Sequence of chain 24.A:
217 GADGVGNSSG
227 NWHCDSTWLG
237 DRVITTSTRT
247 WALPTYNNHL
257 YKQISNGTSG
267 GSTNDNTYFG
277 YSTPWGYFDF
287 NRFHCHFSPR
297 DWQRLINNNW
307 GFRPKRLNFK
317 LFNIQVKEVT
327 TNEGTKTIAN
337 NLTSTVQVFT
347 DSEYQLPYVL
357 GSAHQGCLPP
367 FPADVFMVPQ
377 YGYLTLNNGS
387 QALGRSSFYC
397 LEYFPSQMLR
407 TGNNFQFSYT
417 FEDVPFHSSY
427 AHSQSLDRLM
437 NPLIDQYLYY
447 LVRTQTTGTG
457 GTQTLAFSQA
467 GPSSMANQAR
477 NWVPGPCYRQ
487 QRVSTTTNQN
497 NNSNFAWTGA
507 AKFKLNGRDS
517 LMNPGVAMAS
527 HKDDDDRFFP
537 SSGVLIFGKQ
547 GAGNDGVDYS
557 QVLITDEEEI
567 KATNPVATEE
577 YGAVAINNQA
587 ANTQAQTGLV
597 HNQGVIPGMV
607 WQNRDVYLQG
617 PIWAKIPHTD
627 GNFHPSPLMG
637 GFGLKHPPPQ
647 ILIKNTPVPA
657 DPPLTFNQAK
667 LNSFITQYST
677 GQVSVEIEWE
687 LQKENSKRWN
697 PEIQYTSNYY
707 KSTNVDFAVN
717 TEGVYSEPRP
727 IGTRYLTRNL

Binding-site contacts:
Ligand atom C5 contacts residue SER632 of chain 54.A at 4.1 Å.
Ligand atom N1 contacts residue GLY639 of chain 54.A at 3.1 Å (h-bond).
Ligand atom O2P contacts residue ASP626 of chain 24.A at 4.2 Å.
Ligand atom C5 contacts residue PRO421 of chain 54.A at 4.1 Å (hydrophobic).
Ligand atom N3 contacts residue GLY639 of chain 54.A at 4.3 Å.
Ligand atom N7 contacts residue ASN609 of chain 54.A at 3.8 Å.
Ligand atom C4 contacts residue PRO421 of chain 54.A at 4.3 Å (hydrophobic).
Ligand atom C2' contacts residue HIS630 of chain 54.A at 3.2 Å.
Ligand atom N1 contacts residue PRO421 of chain 54.A at 4.3 Å.
Ligand atom C6 contacts residue PRO631 of chain 54.A at 3.9 Å (hydrophobic).
Ligand atom N1 contacts residue PHE638 of chain 54.A at 4.3 Å.
Ligand atom C5 contacts residue PRO631 of chain 54.A at 4.2 Å (hydrophobic).
Ligand atom O1P contacts residue LYS641 of chain 24.A at 4.0 Å.
Ligand atom N6 contacts residue SER632 of chain 54.A at 3.3 Å (h-bond).
Ligand atom N6 contacts residue GLY637 of chain 54.A at 3.7 Å.
Ligand atom N7 contacts residue PRO421 of chain 54.A at 4.2 Å.
Ligand atom N1 contacts residue VAL420 of chain 54.A at 3.7 Å.
Ligand atom C2 contacts residue VAL420 of chain 54.A at 4.3 Å (hydrophobic).
Ligand atom C6 contacts residue GLY639 of chain 54.A at 3.8 Å.
Ligand atom N6 contacts residue PHE638 of chain 54.A at 3.9 Å.
Ligand atom C8 contacts residue HIS630 of chain 54.A at 3.3 Å.
Ligand atom C1' contacts residue HIS630 of chain 54.A at 4.0 Å.
Ligand atom N6 contacts residue VAL420 of chain 54.A at 4.0 Å.
Ligand atom C2 contacts residue PRO631 of chain 54.A at 3.3 Å (hydrophobic).
Ligand atom C6 contacts residue PRO421 of chain 54.A at 4.1 Å (hydrophobic).
Ligand atom C2 contacts residue PRO421 of chain 54.A at 4.5 Å (hydrophobic).
Ligand atom N7 contacts residue SER632 of chain 54.A at 4.1 Å.
Ligand atom N9 contacts residue PRO421 of chain 54.A at 4.4 Å.
Ligand atom C3' contacts residue HIS630 of chain 54.A at 4.4 Å.
Ligand atom N1 contacts residue PRO631 of chain 54.A at 3.5 Å (h-bond).
Ligand atom N9 contacts residue HIS630 of chain 54.A at 4.2 Å.
Ligand atom C8 contacts residue PRO421 of chain 54.A at 4.3 Å (hydrophobic).
Ligand atom N7 contacts residue HIS630 of chain 54.A at 4.1 Å.
Ligand atom C6 contacts residue VAL420 of chain 54.A at 4.0 Å (hydrophobic).
Ligand atom N6 contacts residue GLY639 of chain 54.A at 3.6 Å (h-bond).
Ligand atom C1' contacts residue PRO631 of chain 54.A at 4.3 Å (hydrophobic).
Ligand atom C4 contacts residue PRO631 of chain 54.A at 4.0 Å (hydrophobic).
Ligand atom C6 contacts residue SER632 of chain 54.A at 3.9 Å.
Ligand atom N3 contacts residue PRO631 of chain 54.A at 3.6 Å.
Ligand atom C2 contacts residue GLY639 of chain 54.A at 3.1 Å.

Sequence of chain 54.A:
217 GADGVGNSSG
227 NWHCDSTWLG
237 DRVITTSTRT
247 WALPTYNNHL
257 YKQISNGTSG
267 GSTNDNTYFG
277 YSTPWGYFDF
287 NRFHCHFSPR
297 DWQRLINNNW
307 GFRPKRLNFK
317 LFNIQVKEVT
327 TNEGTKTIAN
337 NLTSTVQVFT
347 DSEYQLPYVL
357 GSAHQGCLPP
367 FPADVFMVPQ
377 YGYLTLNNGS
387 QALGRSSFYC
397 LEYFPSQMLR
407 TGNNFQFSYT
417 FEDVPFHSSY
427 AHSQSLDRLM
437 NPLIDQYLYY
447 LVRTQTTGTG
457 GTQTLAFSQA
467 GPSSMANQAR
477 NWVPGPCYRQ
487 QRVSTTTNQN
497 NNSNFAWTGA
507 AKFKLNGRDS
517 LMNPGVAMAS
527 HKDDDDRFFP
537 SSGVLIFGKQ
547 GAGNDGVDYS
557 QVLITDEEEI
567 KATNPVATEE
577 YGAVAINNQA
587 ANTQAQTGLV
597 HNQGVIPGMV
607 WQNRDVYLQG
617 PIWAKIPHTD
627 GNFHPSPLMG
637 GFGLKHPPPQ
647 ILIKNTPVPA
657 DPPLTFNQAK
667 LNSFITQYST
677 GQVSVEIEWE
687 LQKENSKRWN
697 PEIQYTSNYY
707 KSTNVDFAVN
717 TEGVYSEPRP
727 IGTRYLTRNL

The protein below binds the small molecule below.
Small molecule (SMILES): Nc1ncnc2c1ncn2[C@H]1C[C@H](O)[C@@H](COP(=O)(O)O)O1